Sequence of chain 1.C:
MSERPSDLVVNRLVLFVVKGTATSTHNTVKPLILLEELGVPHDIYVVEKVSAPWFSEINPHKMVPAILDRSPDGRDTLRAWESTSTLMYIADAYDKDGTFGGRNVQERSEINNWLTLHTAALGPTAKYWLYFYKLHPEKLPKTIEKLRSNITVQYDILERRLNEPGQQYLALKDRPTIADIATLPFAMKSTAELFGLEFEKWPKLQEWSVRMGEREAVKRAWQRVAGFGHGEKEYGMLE

Binding-site contacts:
Ligand atom C21 contacts residue VAL63 of chain 1.D at 4.0 Å (hydrophobic).
Ligand atom O17 contacts residue PRO78 of chain 1.D at 3.7 Å.
Ligand atom O18 contacts residue SER96 of chain 1.D at 2.6 Å (h-bond).
Ligand atom C10 contacts residue MET76 of chain 1.D at 3.5 Å (hydrophobic).
Ligand atom C10 contacts residue VAL77 of chain 1.D at 3.8 Å (hydrophobic).
Ligand atom O17 contacts residue GLU95 of chain 1.D at 3.7 Å.
Ligand atom C14 contacts residue GLU95 of chain 1.D at 3.4 Å.
Ligand atom C19 contacts residue MET76 of chain 1.D at 4.1 Å (hydrophobic).
Ligand atom O11 contacts residue MET76 of chain 1.D at 3.5 Å (h-bond).
Ligand atom N9 contacts residue VAL77 of chain 1.D at 3.0 Å (h-bond).
Ligand atom O17 contacts residue SER96 of chain 1.D at 2.8 Å (h-bond).
Ligand atom O11 contacts residue LYS140 of chain 1.D at 3.2 Å (salt-bridge).
Ligand atom O18 contacts residue ASN40 of chain 1.D at 3.3 Å (h-bond).
Ligand atom C16 contacts residue GLU95 of chain 1.D at 3.7 Å.
Ligand atom C12 contacts residue ASN40 of chain 1.D at 3.5 Å.
Ligand atom C14 contacts residue MET76 of chain 1.D at 4.0 Å (hydrophobic).
Ligand atom C22 contacts residue VAL63 of chain 1.D at 4.0 Å (hydrophobic).
Ligand atom N15 contacts residue ALA133 of chain 1.C at 4.2 Å.
Ligand atom C8 contacts residue VAL77 of chain 1.D at 4.0 Å (hydrophobic).
Ligand atom O17 contacts residue ASN40 of chain 1.D at 4.2 Å.
Ligand atom C12 contacts residue MET76 of chain 1.D at 3.7 Å (hydrophobic).
Ligand atom C10 contacts residue ASN40 of chain 1.D at 3.5 Å.
Ligand atom O24 contacts residue VAL63 of chain 1.D at 4.0 Å.
Ligand atom C16 contacts residue SER96 of chain 1.D at 3.3 Å.
Ligand atom S6 contacts residue ASN40 of chain 1.D at 3.8 Å.
Ligand atom O18 contacts residue GLU95 of chain 1.D at 4.1 Å.
Ligand atom O25 contacts residue MET76 of chain 1.D at 3.2 Å.
Ligand atom C13 contacts residue LYS140 of chain 1.D at 3.9 Å.
Ligand atom N9 contacts residue MET76 of chain 1.D at 3.9 Å.
Ligand atom C13 contacts residue ASN40 of chain 1.D at 3.6 Å.
Ligand atom C12 contacts residue VAL77 of chain 1.D at 3.5 Å (hydrophobic).
Ligand atom S6 contacts residue THR36 of chain 1.D at 3.7 Å.
Ligand atom C16 contacts residue ASN40 of chain 1.D at 3.9 Å.
Ligand atom C19 contacts residue VAL77 of chain 1.D at 4.0 Å (hydrophobic).
Ligand atom N9 contacts residue ASN40 of chain 1.D at 4.1 Å.
Ligand atom O25 contacts residue VAL77 of chain 1.D at 2.8 Å (h-bond).
Ligand atom C10 contacts residue LYS140 of chain 1.D at 4.0 Å.
Ligand atom C13 contacts residue MET76 of chain 1.D at 3.9 Å (hydrophobic).
Ligand atom O11 contacts residue ASN40 of chain 1.D at 3.6 Å (h-bond).
Ligand atom N15 contacts residue GLU95 of chain 1.D at 2.7 Å (salt-bridge).

Sequence of chain 1.D:
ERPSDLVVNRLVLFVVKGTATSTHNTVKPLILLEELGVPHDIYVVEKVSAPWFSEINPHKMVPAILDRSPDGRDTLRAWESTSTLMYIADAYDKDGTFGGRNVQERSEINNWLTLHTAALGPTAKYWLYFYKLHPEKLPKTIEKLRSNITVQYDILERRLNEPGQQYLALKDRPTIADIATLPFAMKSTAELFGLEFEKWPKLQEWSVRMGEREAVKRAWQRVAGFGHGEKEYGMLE

This small molecule binds to this protein.
Small molecule (SMILES): N[C@@H](CCC(=O)N[C@@H](CS[C@@]1(Cc2ccccc2)NC(=O)[C@](S)(CO)NC1=O)C(=O)NCC(=O)O)C(=O)O